Sequence of chain 2.A:
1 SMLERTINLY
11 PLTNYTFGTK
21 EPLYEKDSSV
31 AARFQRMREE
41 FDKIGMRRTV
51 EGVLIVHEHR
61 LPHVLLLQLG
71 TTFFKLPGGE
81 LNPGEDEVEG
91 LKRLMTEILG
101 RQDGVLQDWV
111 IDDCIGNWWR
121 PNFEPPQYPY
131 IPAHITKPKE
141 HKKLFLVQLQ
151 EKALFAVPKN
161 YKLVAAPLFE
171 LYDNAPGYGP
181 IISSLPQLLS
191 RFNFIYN

A small-molecule ligand and the protein it binds are described below.
Small molecule (SMILES): COC(=O)CNC(=O)c1cc(C)on1

Binding-site contacts:
Ligand atom N contacts residue GLY79 of chain 2.A at 4.3 Å.
Ligand atom N1 contacts residue ILE98 of chain 2.A at 3.5 Å.
Ligand atom C2 contacts residue GLU51 of chain 2.A at 3.2 Å.
Ligand atom O1 contacts residue LYS142 of chain 2.A at 4.2 Å.
Ligand atom N1 contacts residue GLY78 of chain 2.A at 3.4 Å (h-bond).
Ligand atom C7 contacts residue ILE98 of chain 2.A at 4.0 Å (hydrophobic).
Ligand atom N contacts residue GLU51 of chain 2.A at 4.3 Å.
Ligand atom N1 contacts residue LEU76 of chain 2.A at 3.4 Å (h-bond).
Ligand atom C2 contacts residue LEU76 of chain 2.A at 3.6 Å (hydrophobic).
Ligand atom N contacts residue LEU76 of chain 2.A at 2.9 Å (h-bond).
Ligand atom C7 contacts residue TYR161 of chain 2.A at 3.5 Å (hydrophobic).
Ligand atom O contacts residue GLU51 of chain 2.A at 3.4 Å (salt-bridge).
Ligand atom O2 contacts residue GLY79 of chain 2.A at 4.1 Å.
Ligand atom O3 contacts residue ILE98 of chain 2.A at 3.2 Å.
Ligand atom N contacts residue GLY78 of chain 2.A at 3.3 Å (h-bond).
Ligand atom C6 contacts residue LEU67 of chain 2.A at 4.3 Å (hydrophobic).
Ligand atom O3 contacts residue PRO77 of chain 2.A at 4.1 Å.
Ligand atom C2 contacts residue GLY78 of chain 2.A at 3.9 Å.
Ligand atom C5 contacts residue TYR161 of chain 2.A at 4.2 Å (hydrophobic).
Ligand atom C4 contacts residue ILE98 of chain 2.A at 4.2 Å (hydrophobic).
Ligand atom C3 contacts residue LEU76 of chain 2.A at 4.0 Å (hydrophobic).
Ligand atom O2 contacts residue GLY78 of chain 2.A at 3.3 Å (h-bond).
Ligand atom C contacts residue LYS75 of chain 2.A at 3.9 Å.
Ligand atom O3 contacts residue GLY78 of chain 2.A at 4.3 Å.
Ligand atom C1 contacts residue LEU76 of chain 2.A at 4.3 Å (hydrophobic).
Ligand atom N1 contacts residue LEU67 of chain 2.A at 4.0 Å.
Ligand atom C5 contacts residue GLY78 of chain 2.A at 4.2 Å.
Ligand atom C contacts residue GLU51 of chain 2.A at 3.9 Å.
Ligand atom N1 contacts residue PRO77 of chain 2.A at 3.5 Å.
Ligand atom C2 contacts residue GLY79 of chain 2.A at 4.1 Å.
Ligand atom C3 contacts residue GLY78 of chain 2.A at 3.0 Å.
Ligand atom C1 contacts residue GLU51 of chain 2.A at 2.9 Å.
Ligand atom O contacts residue LEU76 of chain 2.A at 3.9 Å.
Ligand atom O contacts residue LYS75 of chain 2.A at 3.7 Å.
Ligand atom O3 contacts residue LEU67 of chain 2.A at 3.3 Å.
Ligand atom C4 contacts residue GLY78 of chain 2.A at 3.2 Å.
Ligand atom C4 contacts residue LEU76 of chain 2.A at 4.1 Å (hydrophobic).
Ligand atom C6 contacts residue TYR161 of chain 2.A at 4.0 Å (hydrophobic).
Ligand atom O1 contacts residue GLU51 of chain 2.A at 3.1 Å (salt-bridge).
Ligand atom C6 contacts residue ILE98 of chain 2.A at 3.9 Å (hydrophobic).